Binding-site contacts:
Ligand atom O5 contacts residue ASN75 of chain 1.B at 2.4 Å (h-bond).
Ligand atom N2 contacts residue ASN75 of chain 1.B at 3.0 Å (h-bond).
Ligand atom O7 contacts residue ASN75 of chain 1.B at 4.4 Å.
Ligand atom C5 contacts residue ASN75 of chain 1.B at 3.6 Å.
Ligand atom C4 contacts residue ASN75 of chain 1.B at 4.3 Å.
Ligand atom C2 contacts residue ASN75 of chain 1.B at 2.6 Å.
Ligand atom C3 contacts residue ASN75 of chain 1.B at 3.9 Å.
Ligand atom O6 contacts residue ARG76 of chain 1.B at 3.6 Å.
Ligand atom C7 contacts residue ASN75 of chain 1.B at 4.2 Å.
Ligand atom C1 contacts residue ASN75 of chain 1.B at 1.4 Å.

Sequence of chain 1.B:
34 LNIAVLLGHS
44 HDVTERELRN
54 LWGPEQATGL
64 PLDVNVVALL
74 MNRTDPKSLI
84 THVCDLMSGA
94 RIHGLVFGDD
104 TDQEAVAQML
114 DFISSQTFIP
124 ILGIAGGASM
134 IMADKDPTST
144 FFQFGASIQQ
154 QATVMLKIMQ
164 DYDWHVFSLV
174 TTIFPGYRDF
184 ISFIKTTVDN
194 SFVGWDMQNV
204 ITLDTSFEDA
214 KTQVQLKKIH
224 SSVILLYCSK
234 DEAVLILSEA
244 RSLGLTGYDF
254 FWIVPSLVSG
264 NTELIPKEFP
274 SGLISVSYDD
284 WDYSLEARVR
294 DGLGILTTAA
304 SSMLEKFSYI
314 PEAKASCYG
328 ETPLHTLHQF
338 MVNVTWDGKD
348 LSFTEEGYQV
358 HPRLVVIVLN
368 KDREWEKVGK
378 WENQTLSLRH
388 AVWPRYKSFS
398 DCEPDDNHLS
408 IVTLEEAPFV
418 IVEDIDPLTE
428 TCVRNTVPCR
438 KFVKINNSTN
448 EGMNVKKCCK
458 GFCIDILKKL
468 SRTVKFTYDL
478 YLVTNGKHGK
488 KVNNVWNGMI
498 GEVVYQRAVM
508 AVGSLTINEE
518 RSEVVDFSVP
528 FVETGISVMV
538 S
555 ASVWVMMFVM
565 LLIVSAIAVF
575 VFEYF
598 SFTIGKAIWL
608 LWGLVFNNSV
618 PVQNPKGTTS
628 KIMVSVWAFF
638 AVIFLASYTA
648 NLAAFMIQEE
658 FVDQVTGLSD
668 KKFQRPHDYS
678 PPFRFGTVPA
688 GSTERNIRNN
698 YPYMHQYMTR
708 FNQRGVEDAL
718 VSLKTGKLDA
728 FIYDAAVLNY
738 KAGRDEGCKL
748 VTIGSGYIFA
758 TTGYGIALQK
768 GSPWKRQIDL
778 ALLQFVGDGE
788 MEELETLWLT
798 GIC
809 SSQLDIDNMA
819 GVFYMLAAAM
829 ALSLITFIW

A protein and the small-molecule ligand that binds it are described below.
Small molecule (SMILES): CC(=O)N[C@@H]1[C@@H](O)[C@H](O)[C@@H](CO)O[C@H]1O